The protein below binds the small molecule below.
Small molecule (SMILES): CCCCCCC(C)(C)c1cc(O)c2c(c1)OC(C)(C)[C@@H]1CC=C(C(=O)O)C[C@@H]21

Binding-site contacts:
Ligand atom C12 contacts residue HIS267 of chain 1.A at 4.2 Å.
Ligand atom C6 contacts residue LEU269 of chain 1.A at 4.0 Å (hydrophobic).
Ligand atom C19 contacts residue GLU272 of chain 1.A at 4.4 Å.
Ligand atom C2 contacts residue PRO268 of chain 1.A at 4.4 Å (hydrophobic).
Ligand atom O1 contacts residue HIS267 of chain 1.A at 3.6 Å.
Ligand atom C3 contacts residue PRO268 of chain 1.A at 4.3 Å (hydrophobic).
Ligand atom C4 contacts residue LEU269 of chain 1.A at 3.9 Å (hydrophobic).
Ligand atom C3 contacts residue LEU269 of chain 1.A at 3.9 Å (hydrophobic).
Ligand atom C14 contacts residue HIS267 of chain 1.A at 3.8 Å.
Ligand atom C19 contacts residue LEU269 of chain 1.A at 4.3 Å (hydrophobic).
Ligand atom O1 contacts residue LEU269 of chain 1.A at 4.5 Å.
Ligand atom C5 contacts residue LEU269 of chain 1.A at 3.8 Å (hydrophobic).
Ligand atom C17 contacts residue PRO268 of chain 1.A at 3.9 Å (hydrophobic).
Ligand atom C7 contacts residue LEU269 of chain 1.A at 4.3 Å (hydrophobic).
Ligand atom C14 contacts residue PRO268 of chain 1.A at 4.4 Å (hydrophobic).
Ligand atom C24 contacts residue GLU272 of chain 1.A at 3.9 Å.
Ligand atom C17 contacts residue HIS267 of chain 1.A at 3.3 Å.
Ligand atom C24 contacts residue LEU269 of chain 1.A at 4.3 Å (hydrophobic).
Ligand atom C2 contacts residue HIS267 of chain 1.A at 4.1 Å.
Ligand atom C25 contacts residue GLU272 of chain 1.A at 3.7 Å.
Ligand atom C24 contacts residue PRO268 of chain 1.A at 3.7 Å (hydrophobic).
Ligand atom C25 contacts residue LEU269 of chain 1.A at 3.2 Å (hydrophobic).
Ligand atom O1 contacts residue PRO268 of chain 1.A at 3.5 Å.
Ligand atom C16 contacts residue VAL91 of chain 1.A at 3.6 Å (hydrophobic).
Ligand atom O27 contacts residue VAL91 of chain 1.A at 4.0 Å.
Ligand atom C10 contacts residue VAL91 of chain 1.A at 4.3 Å (hydrophobic).
Ligand atom C2 contacts residue LEU269 of chain 1.A at 4.2 Å (hydrophobic).
Ligand atom C13 contacts residue HIS267 of chain 1.A at 3.6 Å.
Ligand atom C25 contacts residue PRO268 of chain 1.A at 4.4 Å (hydrophobic).
Ligand atom O26 contacts residue VAL91 of chain 1.A at 3.3 Å.

Sequence of chain 1.A:
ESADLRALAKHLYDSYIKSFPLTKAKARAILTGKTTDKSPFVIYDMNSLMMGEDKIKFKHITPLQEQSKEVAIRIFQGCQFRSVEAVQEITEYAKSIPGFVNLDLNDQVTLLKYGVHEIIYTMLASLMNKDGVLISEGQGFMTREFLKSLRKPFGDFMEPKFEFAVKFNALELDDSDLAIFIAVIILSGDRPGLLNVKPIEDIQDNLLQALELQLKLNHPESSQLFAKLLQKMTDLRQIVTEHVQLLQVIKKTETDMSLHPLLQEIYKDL